Binding-site contacts:
Ligand atom C4 contacts residue ASN413 of chain 1.A at 4.3 Å.
Ligand atom C6 contacts residue ASP263 of chain 1.A at 4.5 Å.
Ligand atom N2 contacts residue ASN413 of chain 1.A at 2.6 Å (h-bond).
Ligand atom C7 contacts residue ASN413 of chain 1.A at 3.3 Å.
Ligand atom C3 contacts residue ASN413 of chain 1.A at 3.8 Å.
Ligand atom C8 contacts residue ASN232 of chain 1.A at 3.7 Å.
Ligand atom O5 contacts residue ASP263 of chain 1.A at 3.5 Å (salt-bridge).
Ligand atom C5 contacts residue ASP263 of chain 1.A at 4.3 Å.
Ligand atom C7 contacts residue ASN232 of chain 1.A at 4.4 Å.
Ligand atom C1 contacts residue ASN413 of chain 1.A at 1.5 Å.
Ligand atom O5 contacts residue ASN413 of chain 1.A at 2.4 Å (h-bond).
Ligand atom C1 contacts residue ASP263 of chain 1.A at 4.0 Å.
Ligand atom C8 contacts residue ASN413 of chain 1.A at 3.6 Å.
Ligand atom C6 contacts residue PRO261 of chain 1.A at 3.8 Å (hydrophobic).
Ligand atom C5 contacts residue ASN413 of chain 1.A at 3.7 Å.
Ligand atom C2 contacts residue ASN413 of chain 1.A at 2.5 Å.
Ligand atom O7 contacts residue ASN413 of chain 1.A at 4.2 Å.
Ligand atom O5 contacts residue PRO261 of chain 1.A at 3.7 Å.
Ligand atom C8 contacts residue LYS222 of chain 1.A at 3.5 Å.

This protein binds this small molecule.
Small molecule (SMILES): CC(=O)N[C@H]1[C@H](O[C@H]2[C@H](O)[C@@H](NC(C)=O)CO[C@@H]2CO)O[C@H](CO)[C@@H](O)[C@@H]1O

Sequence of chain 1.A:
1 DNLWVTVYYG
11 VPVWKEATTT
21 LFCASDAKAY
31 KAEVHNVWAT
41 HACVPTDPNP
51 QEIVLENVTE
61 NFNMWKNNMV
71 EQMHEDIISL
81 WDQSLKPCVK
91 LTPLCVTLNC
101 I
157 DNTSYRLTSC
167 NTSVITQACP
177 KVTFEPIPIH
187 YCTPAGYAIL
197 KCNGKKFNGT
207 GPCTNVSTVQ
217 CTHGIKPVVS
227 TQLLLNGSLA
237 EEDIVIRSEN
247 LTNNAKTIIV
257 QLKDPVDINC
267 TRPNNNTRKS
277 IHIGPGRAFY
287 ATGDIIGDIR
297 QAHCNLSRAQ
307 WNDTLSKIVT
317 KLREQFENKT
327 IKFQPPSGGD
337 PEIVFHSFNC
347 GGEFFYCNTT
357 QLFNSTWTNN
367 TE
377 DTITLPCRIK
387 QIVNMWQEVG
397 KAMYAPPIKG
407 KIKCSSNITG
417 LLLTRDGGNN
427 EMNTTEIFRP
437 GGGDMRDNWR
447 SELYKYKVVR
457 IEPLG